The protein below binds the small molecule below.
Small molecule (SMILES): CC(=O)N[C@@H]1[C@@H](O)[C@H](O)[C@@H](CO)O[C@H]1O

Sequence of chain 1.C:
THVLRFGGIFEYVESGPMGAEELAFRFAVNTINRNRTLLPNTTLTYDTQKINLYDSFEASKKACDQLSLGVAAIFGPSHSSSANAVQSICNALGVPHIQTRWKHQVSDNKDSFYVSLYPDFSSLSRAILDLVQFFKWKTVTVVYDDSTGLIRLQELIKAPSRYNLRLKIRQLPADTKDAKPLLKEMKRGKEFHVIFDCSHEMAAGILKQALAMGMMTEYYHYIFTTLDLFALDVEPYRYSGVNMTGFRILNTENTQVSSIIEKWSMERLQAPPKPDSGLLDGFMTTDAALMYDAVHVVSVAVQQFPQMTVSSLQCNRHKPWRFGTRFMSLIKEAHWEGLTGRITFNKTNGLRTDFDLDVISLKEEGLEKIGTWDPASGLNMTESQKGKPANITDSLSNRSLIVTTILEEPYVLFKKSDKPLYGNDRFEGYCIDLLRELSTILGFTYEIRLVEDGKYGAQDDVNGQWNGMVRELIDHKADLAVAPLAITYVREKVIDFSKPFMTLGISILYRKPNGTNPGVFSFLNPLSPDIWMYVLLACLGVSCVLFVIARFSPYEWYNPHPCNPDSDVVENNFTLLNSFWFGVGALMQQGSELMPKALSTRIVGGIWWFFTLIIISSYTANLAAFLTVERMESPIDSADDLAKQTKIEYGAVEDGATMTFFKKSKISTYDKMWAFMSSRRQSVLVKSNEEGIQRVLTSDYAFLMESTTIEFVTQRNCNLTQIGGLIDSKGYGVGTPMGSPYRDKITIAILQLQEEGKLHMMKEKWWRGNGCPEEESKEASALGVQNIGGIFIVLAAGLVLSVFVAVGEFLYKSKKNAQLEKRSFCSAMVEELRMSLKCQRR

Binding-site contacts:
Ligand atom O7 contacts residue ASN423 of chain 1.C at 4.3 Å.
Ligand atom C2 contacts residue THR425 of chain 1.C at 4.1 Å.
Ligand atom C1 contacts residue ASN423 of chain 1.C at 1.5 Å.
Ligand atom C1 contacts residue THR425 of chain 1.C at 4.3 Å.
Ligand atom C8 contacts residue THR425 of chain 1.C at 3.3 Å.
Ligand atom C7 contacts residue ASN423 of chain 1.C at 3.4 Å.
Ligand atom N2 contacts residue ASN423 of chain 1.C at 2.8 Å (h-bond).
Ligand atom O5 contacts residue ASN423 of chain 1.C at 2.5 Å (h-bond).
Ligand atom O6 contacts residue ASN423 of chain 1.C at 4.1 Å.
Ligand atom C5 contacts residue ASN423 of chain 1.C at 3.8 Å.
Ligand atom C3 contacts residue ASN423 of chain 1.C at 3.8 Å.
Ligand atom C2 contacts residue ASN423 of chain 1.C at 2.4 Å.
Ligand atom C8 contacts residue ASN423 of chain 1.C at 3.6 Å.
Ligand atom C4 contacts residue ASN423 of chain 1.C at 4.3 Å.